Sequence of chain 2.A:
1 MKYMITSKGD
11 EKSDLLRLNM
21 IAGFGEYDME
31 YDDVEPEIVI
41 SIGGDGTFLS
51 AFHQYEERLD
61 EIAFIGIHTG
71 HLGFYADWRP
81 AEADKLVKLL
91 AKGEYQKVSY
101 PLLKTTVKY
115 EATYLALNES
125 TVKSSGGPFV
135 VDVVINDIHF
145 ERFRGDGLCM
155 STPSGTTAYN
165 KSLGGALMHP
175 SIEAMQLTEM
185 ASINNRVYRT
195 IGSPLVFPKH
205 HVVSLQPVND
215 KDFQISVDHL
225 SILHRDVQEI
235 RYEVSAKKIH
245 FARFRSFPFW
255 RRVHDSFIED

This small molecule binds to this protein.
Small molecule (SMILES): Nc1ncnc2c1ncn2[C@@H]1O[C@H](COCC#Cc2nc3c(N)ncnc3n2[C@@H]2O[C@H](CO)[C@@H](O)[C@H]2OP(=O)(O)O)[C@@H](O)[C@H]1O

Sequence of chain 3.A:
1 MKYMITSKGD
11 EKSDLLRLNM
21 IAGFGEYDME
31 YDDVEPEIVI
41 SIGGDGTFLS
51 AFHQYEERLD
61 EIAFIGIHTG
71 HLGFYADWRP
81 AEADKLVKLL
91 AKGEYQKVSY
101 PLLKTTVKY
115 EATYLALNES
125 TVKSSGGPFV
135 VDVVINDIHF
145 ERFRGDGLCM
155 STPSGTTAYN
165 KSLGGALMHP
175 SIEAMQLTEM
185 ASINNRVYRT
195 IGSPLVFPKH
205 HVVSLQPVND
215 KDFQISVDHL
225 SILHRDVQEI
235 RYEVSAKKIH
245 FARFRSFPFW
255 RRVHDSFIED

Binding-site contacts:
Ligand atom C8 contacts residue GLY46 of chain 3.A at 3.6 Å.
Ligand atom C22 contacts residue GLU123 of chain 3.A at 3.3 Å.
Ligand atom O10 contacts residue ALA162 of chain 3.A at 3.2 Å.
Ligand atom O6 contacts residue GLY46 of chain 3.A at 2.9 Å (h-bond).
Ligand atom C11 contacts residue ASN122 of chain 3.A at 3.7 Å.
Ligand atom C14 contacts residue PHE74 of chain 3.A at 3.4 Å (hydrophobic).
Ligand atom C1 contacts residue ILE187 of chain 2.A at 3.4 Å (hydrophobic).
Ligand atom O10 contacts residue GLU123 of chain 3.A at 2.5 Å (salt-bridge).
Ligand atom N contacts residue ALA185 of chain 2.A at 3.0 Å (h-bond).
Ligand atom C11 contacts residue ASP45 of chain 3.A at 3.7 Å.
Ligand atom O9 contacts residue GLU123 of chain 3.A at 2.6 Å (salt-bridge).
Ligand atom N1 contacts residue SER166 of chain 3.A at 3.1 Å (h-bond).
Ligand atom N1 contacts residue ALA185 of chain 2.A at 3.7 Å.
Ligand atom N contacts residue ASP150 of chain 2.A at 2.9 Å (salt-bridge).
Ligand atom N6 contacts residue TYR75 of chain 3.A at 3.5 Å.
Ligand atom O6 contacts residue ASP45 of chain 3.A at 3.2 Å (salt-bridge).
Ligand atom O10 contacts residue TYR163 of chain 3.A at 3.3 Å (h-bond).
Ligand atom C1 contacts residue TYR163 of chain 3.A at 3.7 Å (hydrophobic).
Ligand atom N1 contacts residue ILE187 of chain 2.A at 3.3 Å.
Ligand atom O10 contacts residue ASN122 of chain 3.A at 3.5 Å (h-bond).
Ligand atom N2 contacts residue TYR163 of chain 3.A at 3.4 Å (h-bond).
Ligand atom N7 contacts residue THR161 of chain 3.A at 2.8 Å (h-bond).
Ligand atom O7 contacts residue HIS71 of chain 3.A at 3.5 Å.
Ligand atom C13 contacts residue ALA162 of chain 3.A at 3.5 Å (hydrophobic).
Ligand atom N5 contacts residue ASN122 of chain 3.A at 2.9 Å (h-bond).
Ligand atom C contacts residue TYR163 of chain 3.A at 3.6 Å (hydrophobic).
Ligand atom N6 contacts residue ASN122 of chain 3.A at 3.1 Å (h-bond).
Ligand atom C12 contacts residue ALA162 of chain 3.A at 3.6 Å (hydrophobic).
Ligand atom N7 contacts residue PHE74 of chain 3.A at 3.5 Å.
Ligand atom O7 contacts residue ASP45 of chain 3.A at 2.8 Å (salt-bridge).
Ligand atom O7 contacts residue GLY44 of chain 3.A at 3.5 Å.
Ligand atom C21 contacts residue GLU123 of chain 3.A at 3.2 Å.
Ligand atom N6 contacts residue SER158 of chain 3.A at 3.1 Å (h-bond).
Ligand atom C1 contacts residue SER166 of chain 3.A at 3.1 Å.
Ligand atom C14 contacts residue THR161 of chain 3.A at 3.3 Å.
Ligand atom C9 contacts residue LEU49 of chain 3.A at 3.5 Å (hydrophobic).
Ligand atom O9 contacts residue ASN122 of chain 3.A at 3.1 Å (h-bond).
Ligand atom P contacts residue ASP45 of chain 3.A at 3.5 Å.
Ligand atom N contacts residue TYR163 of chain 3.A at 3.6 Å.
Ligand atom O8 contacts residue HIS71 of chain 3.A at 2.9 Å (h-bond).